Sequence of chain 1.B:
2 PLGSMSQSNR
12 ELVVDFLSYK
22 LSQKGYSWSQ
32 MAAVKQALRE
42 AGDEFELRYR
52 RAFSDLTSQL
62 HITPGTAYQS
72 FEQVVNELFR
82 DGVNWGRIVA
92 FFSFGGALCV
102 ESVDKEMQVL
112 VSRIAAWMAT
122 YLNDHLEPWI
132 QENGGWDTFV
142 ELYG

Binding-site contacts:
Ligand atom C6 contacts residue TYR50 of chain 1.B at 3.8 Å (hydrophobic).
Ligand atom C10 contacts residue LEU57 of chain 1.B at 3.9 Å (hydrophobic).
Ligand atom C12 contacts residue LEU79 of chain 1.B at 3.6 Å (hydrophobic).
Ligand atom C29 contacts residue TRP86 of chain 1.B at 3.9 Å (hydrophobic).
Ligand atom O contacts residue GLY87 of chain 1.B at 3.4 Å.
Ligand atom C34 contacts residue LEU143 of chain 1.B at 3.7 Å (hydrophobic).
Ligand atom C9 contacts residue PHE46 of chain 1.B at 3.9 Å (hydrophobic).
Ligand atom C16 contacts residue GLU45 of chain 1.B at 3.9 Å.
Ligand atom O3 contacts residue ASN85 of chain 1.B at 3.2 Å (h-bond).
Ligand atom C13 contacts residue TYR50 of chain 1.B at 3.3 Å (hydrophobic).
Ligand atom C2 contacts residue ARG88 of chain 1.B at 3.9 Å.
Ligand atom C20 contacts residue ALA42 of chain 1.B at 3.3 Å (hydrophobic).
Ligand atom O3 contacts residue GLY87 of chain 1.B at 2.9 Å (h-bond).
Ligand atom C20 contacts residue PHE46 of chain 1.B at 4.0 Å (hydrophobic).
Ligand atom C8 contacts residue TYR50 of chain 1.B at 3.9 Å (hydrophobic).
Ligand atom C19 contacts residue GLY87 of chain 1.B at 3.6 Å.
Ligand atom C20 contacts residue GLU45 of chain 1.B at 4.0 Å.
Ligand atom C18 contacts residue GLY87 of chain 1.B at 3.9 Å.
Ligand atom C7 contacts residue PHE46 of chain 1.B at 3.9 Å (hydrophobic).
Ligand atom C4 contacts residue PHE46 of chain 1.B at 3.7 Å (hydrophobic).
Ligand atom C3 contacts residue PHE46 of chain 1.B at 3.8 Å (hydrophobic).
Ligand atom C29 contacts residue PHE140 of chain 1.B at 3.9 Å (hydrophobic).
Ligand atom C11 contacts residue LEU79 of chain 1.B at 3.7 Å (hydrophobic).
Ligand atom C3 contacts residue ALA91 of chain 1.B at 3.8 Å (hydrophobic).
Ligand atom C31 contacts residue GLY87 of chain 1.B at 3.9 Å.
Ligand atom O contacts residue ARG88 of chain 1.B at 3.7 Å.
Ligand atom C contacts residue GLY87 of chain 1.B at 4.0 Å.
Ligand atom C24 contacts residue ASN85 of chain 1.B at 3.9 Å.
Ligand atom C10 contacts residue ALA53 of chain 1.B at 3.6 Å (hydrophobic).
Ligand atom C14 contacts residue TYR50 of chain 1.B at 3.9 Å (hydrophobic).
Ligand atom C18 contacts residue PHE46 of chain 1.B at 3.9 Å (hydrophobic).
Ligand atom C9 contacts residue PHE54 of chain 1.B at 3.6 Å (hydrophobic).
Ligand atom C32 contacts residue TYR144 of chain 1.B at 4.0 Å (hydrophobic).
Ligand atom O3 contacts residue TRP86 of chain 1.B at 4.0 Å.
Ligand atom C5 contacts residue TYR50 of chain 1.B at 3.8 Å (hydrophobic).
Ligand atom C9 contacts residue ALA53 of chain 1.B at 3.6 Å (hydrophobic).
Ligand atom C2 contacts residue GLY87 of chain 1.B at 3.7 Å.
Ligand atom O contacts residue ASN85 of chain 1.B at 3.2 Å (h-bond).
Ligand atom C8 contacts residue PHE46 of chain 1.B at 3.5 Å (hydrophobic).
Ligand atom C19 contacts residue PHE46 of chain 1.B at 3.9 Å (hydrophobic).

The small molecule below binds the protein below.
Small molecule (SMILES): Cc1ccc(CN(C(=O)N[C@@H](CS(=O)(=O)CC23CC4CC(CC(C4)C2)C3)C(=O)O)C(=O)c2ccc(-c3ccccc3)cc2)cc1